Binding-site contacts:
Ligand atom C4 contacts residue PHE153 of chain 1.B at 4.3 Å (hydrophobic).
Ligand atom O1 contacts residue PHE153 of chain 1.B at 4.2 Å.
Ligand atom C1 contacts residue ARG314 of chain 1.B at 4.0 Å.
Ligand atom C14 contacts residue TRP308 of chain 1.B at 3.9 Å (hydrophobic).
Ligand atom C4 contacts residue GLN157 of chain 1.B at 4.3 Å.
Ligand atom C7 contacts residue LEU83 of chain 1.B at 4.0 Å (hydrophobic).
Ligand atom O3A contacts residue ARG314 of chain 1.B at 4.1 Å.
Ligand atom O2B contacts residue ARG314 of chain 1.B at 2.5 Å (salt-bridge).
Ligand atom C4 contacts residue ASP90 of chain 1.B at 3.4 Å.
Ligand atom O2A contacts residue ARG314 of chain 1.B at 4.0 Å.
Ligand atom C3 contacts residue PHE153 of chain 1.B at 3.5 Å (hydrophobic).
Ligand atom C8 contacts residue LEU184 of chain 1.B at 3.9 Å (hydrophobic).
Ligand atom C4 contacts residue LEU86 of chain 1.B at 3.8 Å (hydrophobic).
Ligand atom C10 contacts residue LEU184 of chain 1.B at 4.2 Å (hydrophobic).
Ligand atom C2 contacts residue PHE153 of chain 1.B at 3.7 Å (hydrophobic).
Ligand atom C5 contacts residue PHE153 of chain 1.B at 3.5 Å (hydrophobic).
Ligand atom C13 contacts residue TRP308 of chain 1.B at 4.0 Å (hydrophobic).
Ligand atom F1 contacts residue ASN305 of chain 1.B at 3.5 Å.
Ligand atom C15 contacts residue TYR67 of chain 1.B at 3.8 Å (hydrophobic).
Ligand atom C11 contacts residue TYR67 of chain 1.B at 4.0 Å (hydrophobic).
Ligand atom C15 contacts residue TRP308 of chain 1.B at 3.9 Å (hydrophobic).
Ligand atom F2 contacts residue TYR315 of chain 1.B at 3.8 Å.
Ligand atom C4 contacts residue PHE87 of chain 1.B at 3.8 Å (hydrophobic).
Ligand atom F2 contacts residue TRP308 of chain 1.B at 4.1 Å.
Ligand atom PB contacts residue ARG314 of chain 1.B at 3.9 Å.
Ligand atom F1 contacts residue TYR67 of chain 1.B at 3.2 Å.
Ligand atom C5 contacts residue LEU86 of chain 1.B at 3.9 Å (hydrophobic).
Ligand atom F1 contacts residue LEU184 of chain 1.B at 3.8 Å.
Ligand atom C4 contacts residue ARG314 of chain 1.B at 3.8 Å.
Ligand atom C11 contacts residue LEU184 of chain 1.B at 4.3 Å (hydrophobic).
Ligand atom C12 contacts residue PHE87 of chain 1.B at 3.9 Å (hydrophobic).
Ligand atom C15 contacts residue ASN305 of chain 1.B at 4.0 Å.
Ligand atom C6 contacts residue PHE153 of chain 1.B at 3.5 Å (hydrophobic).
Ligand atom C3 contacts residue PHE87 of chain 1.B at 4.2 Å (hydrophobic).
Ligand atom F1 contacts residue ASN219 of chain 1.B at 4.1 Å.
Ligand atom C15 contacts residue ASN219 of chain 1.B at 3.8 Å.
Ligand atom C10 contacts residue GLY180 of chain 1.B at 4.0 Å.
Ligand atom C9 contacts residue LEU184 of chain 1.B at 3.4 Å (hydrophobic).
Ligand atom C7 contacts residue PHE87 of chain 1.B at 4.3 Å (hydrophobic).
Ligand atom F2 contacts residue ASN219 of chain 1.B at 4.2 Å.

Sequence of chain 1.B:
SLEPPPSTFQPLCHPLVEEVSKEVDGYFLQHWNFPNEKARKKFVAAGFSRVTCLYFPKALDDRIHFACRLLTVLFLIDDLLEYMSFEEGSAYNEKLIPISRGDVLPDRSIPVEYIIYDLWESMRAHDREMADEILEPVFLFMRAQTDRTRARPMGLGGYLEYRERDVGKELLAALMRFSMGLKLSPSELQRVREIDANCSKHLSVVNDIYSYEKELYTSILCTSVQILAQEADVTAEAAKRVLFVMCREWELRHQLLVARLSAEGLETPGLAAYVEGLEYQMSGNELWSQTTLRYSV

This small molecule binds to this protein.
Small molecule (SMILES): C/C(=C\CC/C(C)=C/CO[P](=O)(O)OP(=O)(O)O)CCC=C(CF)CF